Sequence of chain 1.A:
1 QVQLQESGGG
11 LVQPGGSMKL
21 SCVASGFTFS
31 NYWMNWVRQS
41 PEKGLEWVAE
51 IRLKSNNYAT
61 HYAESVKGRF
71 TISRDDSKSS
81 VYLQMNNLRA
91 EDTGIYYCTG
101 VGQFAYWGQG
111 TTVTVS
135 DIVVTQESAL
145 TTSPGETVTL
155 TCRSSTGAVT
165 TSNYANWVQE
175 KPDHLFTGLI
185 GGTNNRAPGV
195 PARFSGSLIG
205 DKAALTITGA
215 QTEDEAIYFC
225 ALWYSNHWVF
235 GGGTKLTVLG

Binding-site contacts:
Ligand atom N contacts residue TRP227 of chain 1.A at 3.7 Å.
Ligand atom CG2 contacts residue EDO1 of chain 1.E at 3.7 Å.
Ligand atom CB contacts residue EEN1 of chain 1.M at 2.6 Å.
Ligand atom O contacts residue TRP33 of chain 1.A at 3.3 Å.
Ligand atom CD contacts residue ASN31 of chain 1.A at 3.4 Å.
Ligand atom CB contacts residue EEN1 of chain 1.M at 2.4 Å.
Ligand atom C contacts residue EDO1 of chain 1.E at 3.5 Å.
Ligand atom CG2 contacts residue TYR168 of chain 1.A at 3.6 Å (hydrophobic).
Ligand atom CA contacts residue EEN1 of chain 1.M at 3.6 Å.
Ligand atom CD contacts residue TYR168 of chain 1.A at 3.3 Å (hydrophobic).
Ligand atom CB contacts residue TRP227 of chain 1.A at 3.4 Å (hydrophobic).
Ligand atom CA contacts residue EEN1 of chain 1.M at 2.5 Å.
Ligand atom CD contacts residue TRP227 of chain 1.A at 3.6 Å (hydrophobic).
Ligand atom CG contacts residue EEN1 of chain 1.M at 3.1 Å.
Ligand atom OD2 contacts residue TRP33 of chain 1.A at 2.9 Å (h-bond).
Ligand atom CZ contacts residue EEN1 of chain 1.M at 3.6 Å.
Ligand atom NH1 contacts residue EEN1 of chain 1.M at 3.4 Å.
Ligand atom CG contacts residue TRP33 of chain 1.A at 3.7 Å (hydrophobic).
Ligand atom CG2 contacts residue EEN1 of chain 1.M at 3.4 Å.
Ligand atom NE contacts residue ASN31 of chain 1.A at 2.9 Å (h-bond).
Ligand atom CB contacts residue TRP232 of chain 1.A at 3.6 Å (hydrophobic).
Ligand atom O contacts residue EDO1 of chain 1.E at 3.3 Å (h-bond).
Ligand atom O contacts residue TYR32 of chain 1.A at 2.7 Å (h-bond).
Ligand atom C contacts residue TRP33 of chain 1.A at 3.5 Å (hydrophobic).
Ligand atom CG contacts residue TYR168 of chain 1.A at 3.5 Å (hydrophobic).
Ligand atom O contacts residue GLN103 of chain 1.A at 3.0 Å (h-bond).
Ligand atom CB contacts residue TRP227 of chain 1.A at 3.7 Å (hydrophobic).
Ligand atom OG1 contacts residue EEN1 of chain 1.M at 1.5 Å.
Ligand atom N contacts residue EEN1 of chain 1.M at 2.9 Å.
Ligand atom C contacts residue EEN1 of chain 1.M at 3.6 Å.
Ligand atom N contacts residue EEN1 of chain 1.M at 3.7 Å.
Ligand atom NH1 contacts residue LEU53 of chain 1.A at 3.7 Å.
Ligand atom N contacts residue TYR168 of chain 1.A at 3.3 Å (h-bond).
Ligand atom CA contacts residue TRP33 of chain 1.A at 3.6 Å (hydrophobic).
Ligand atom O contacts residue EDO1 of chain 1.E at 3.4 Å (h-bond).
Ligand atom CB contacts residue TRP33 of chain 1.A at 3.6 Å (hydrophobic).
Ligand atom N contacts residue TRP33 of chain 1.A at 3.5 Å.
Ligand atom OD2 contacts residue TYR32 of chain 1.A at 3.4 Å.
Ligand atom O contacts residue TYR32 of chain 1.A at 3.7 Å.
Ligand atom O contacts residue EEN1 of chain 1.M at 3.6 Å.

A protein and the small-molecule ligand that binds it are described below.
Small molecule (SMILES): C[C@H](N)C(=O)N1CCC[C@H]1C(=O)N[C@@H](CC(=O)O)C(=O)N[C@H](C(=O)N[C@@H](CCCN=C(N)N)C(=O)N1CCC[C@H]1C=O)[C@@H](C)O